Binding-site contacts:
Ligand atom O6 contacts residue ASN303 of chain 1.E at 3.9 Å.
Ligand atom N2 contacts residue ASN303 of chain 1.E at 2.8 Å (h-bond).
Ligand atom O7 contacts residue SER347 of chain 1.E at 4.5 Å.
Ligand atom O7 contacts residue ASN303 of chain 1.E at 3.6 Å (h-bond).
Ligand atom O4 contacts residue GLU221 of chain 1.E at 4.0 Å.
Ligand atom O5 contacts residue GLU221 of chain 1.E at 4.5 Å.
Ligand atom C5 contacts residue GLN223 of chain 1.E at 4.2 Å.
Ligand atom C2 contacts residue ASN303 of chain 1.E at 2.5 Å.
Ligand atom O6 contacts residue GLU221 of chain 1.E at 2.0 Å.
Ligand atom C6 contacts residue GLN223 of chain 1.E at 3.4 Å.
Ligand atom C7 contacts residue ASN303 of chain 1.E at 3.6 Å.
Ligand atom C5 contacts residue GLU221 of chain 1.E at 3.8 Å.
Ligand atom C4 contacts residue ASN303 of chain 1.E at 4.1 Å.
Ligand atom C6 contacts residue GLU221 of chain 1.E at 3.3 Å.
Ligand atom C3 contacts residue ASN303 of chain 1.E at 3.6 Å.
Ligand atom C5 contacts residue ASN303 of chain 1.E at 3.4 Å.
Ligand atom O5 contacts residue GLN223 of chain 1.E at 3.7 Å.
Ligand atom O5 contacts residue ASN303 of chain 1.E at 2.3 Å (h-bond).
Ligand atom O6 contacts residue GLN223 of chain 1.E at 2.9 Å (h-bond).
Ligand atom C1 contacts residue ASN303 of chain 1.E at 1.4 Å.

A protein and the small-molecule ligand that binds it are described below.
Small molecule (SMILES): CC(=O)N[C@@H]1[C@@H](O)[C@H](O)[C@@H](CO)O[C@H]1O

Sequence of chain 1.E:
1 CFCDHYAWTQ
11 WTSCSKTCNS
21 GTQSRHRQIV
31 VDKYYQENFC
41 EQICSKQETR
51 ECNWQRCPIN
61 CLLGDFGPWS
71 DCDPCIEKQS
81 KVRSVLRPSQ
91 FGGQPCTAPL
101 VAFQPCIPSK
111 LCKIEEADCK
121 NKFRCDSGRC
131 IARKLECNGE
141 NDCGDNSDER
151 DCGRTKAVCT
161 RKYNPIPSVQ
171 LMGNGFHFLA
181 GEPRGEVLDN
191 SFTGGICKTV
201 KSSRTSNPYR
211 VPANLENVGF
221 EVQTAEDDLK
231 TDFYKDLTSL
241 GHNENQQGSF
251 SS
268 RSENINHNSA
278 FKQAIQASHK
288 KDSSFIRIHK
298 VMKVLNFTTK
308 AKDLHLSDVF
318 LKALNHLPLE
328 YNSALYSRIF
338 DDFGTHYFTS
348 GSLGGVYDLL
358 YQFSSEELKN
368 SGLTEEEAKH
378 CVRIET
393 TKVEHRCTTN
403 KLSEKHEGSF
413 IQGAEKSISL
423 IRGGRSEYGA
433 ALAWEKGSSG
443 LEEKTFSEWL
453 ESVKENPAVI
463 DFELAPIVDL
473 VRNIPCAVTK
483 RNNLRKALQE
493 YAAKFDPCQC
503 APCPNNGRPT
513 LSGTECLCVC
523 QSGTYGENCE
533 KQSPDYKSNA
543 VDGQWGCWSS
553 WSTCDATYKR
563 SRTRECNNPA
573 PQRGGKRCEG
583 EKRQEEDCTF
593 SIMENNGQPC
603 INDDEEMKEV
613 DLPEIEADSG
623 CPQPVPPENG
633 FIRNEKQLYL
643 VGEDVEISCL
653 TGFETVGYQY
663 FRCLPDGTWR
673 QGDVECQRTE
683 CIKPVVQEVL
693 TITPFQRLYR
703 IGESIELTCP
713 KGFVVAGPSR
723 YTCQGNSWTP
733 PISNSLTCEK